Binding-site contacts:
Ligand atom C07 contacts residue LEU430 of chain 1.A at 4.4 Å (hydrophobic).
Ligand atom N12 contacts residue ILE402 of chain 1.A at 4.5 Å.
Ligand atom N12 contacts residue TYR48 of chain 1.A at 3.5 Å (h-bond).
Ligand atom O05 contacts residue LEU426 of chain 1.A at 4.1 Å.
Ligand atom C13 contacts residue HIS403 of chain 1.A at 3.6 Å.
Ligand atom C14 contacts residue HIS403 of chain 1.A at 3.2 Å.
Ligand atom C02 contacts residue HIS403 of chain 1.A at 4.2 Å.
Ligand atom C07 contacts residue HIS403 of chain 1.A at 3.5 Å.
Ligand atom C14 contacts residue LEU399 of chain 1.A at 4.1 Å (hydrophobic).
Ligand atom O05 contacts residue ILE189 of chain 1.A at 4.3 Å.
Ligand atom C14 contacts residue LEU426 of chain 1.A at 4.2 Å (hydrophobic).
Ligand atom C04 contacts residue HIS403 of chain 1.A at 3.3 Å.
Ligand atom O03 contacts residue HIS403 of chain 1.A at 3.9 Å.
Ligand atom C10 contacts residue LEU430 of chain 1.A at 4.0 Å (hydrophobic).
Ligand atom O03 contacts residue PRO427 of chain 1.A at 3.8 Å.
Ligand atom C09 contacts residue LEU430 of chain 1.A at 3.9 Å (hydrophobic).
Ligand atom O05 contacts residue HIS403 of chain 1.A at 3.6 Å.
Ligand atom C07 contacts residue PRO427 of chain 1.A at 3.5 Å (hydrophobic).
Ligand atom C14 contacts residue LEU430 of chain 1.A at 3.5 Å (hydrophobic).
Ligand atom C06 contacts residue LEU426 of chain 1.A at 4.0 Å (hydrophobic).
Ligand atom C04 contacts residue PRO427 of chain 1.A at 3.6 Å (hydrophobic).
Ligand atom C09 contacts residue HIS403 of chain 1.A at 4.2 Å.
Ligand atom C06 contacts residue PRO427 of chain 1.A at 3.5 Å (hydrophobic).
Ligand atom C04 contacts residue VAL425 of chain 1.A at 4.1 Å (hydrophobic).
Ligand atom C13 contacts residue LEU399 of chain 1.A at 3.5 Å (hydrophobic).
Ligand atom C13 contacts residue LEU430 of chain 1.A at 3.6 Å (hydrophobic).
Ligand atom C01 contacts residue GLU424 of chain 1.A at 3.8 Å.
Ligand atom O05 contacts residue PRO427 of chain 1.A at 4.1 Å.
Ligand atom C06 contacts residue HIS403 of chain 1.A at 3.2 Å.
Ligand atom N12 contacts residue LEU399 of chain 1.A at 4.2 Å.
Ligand atom C08 contacts residue LEU430 of chain 1.A at 3.7 Å (hydrophobic).
Ligand atom O05 contacts residue VAL425 of chain 1.A at 3.3 Å (h-bond).
Ligand atom C01 contacts residue VAL425 of chain 1.A at 4.2 Å (hydrophobic).
Ligand atom C11 contacts residue LEU430 of chain 1.A at 3.9 Å (hydrophobic).
Ligand atom C02 contacts residue GLU424 of chain 1.A at 4.3 Å.
Ligand atom C08 contacts residue HIS403 of chain 1.A at 3.5 Å.
Ligand atom C08 contacts residue PRO427 of chain 1.A at 4.3 Å (hydrophobic).

Sequence of chain 1.A:
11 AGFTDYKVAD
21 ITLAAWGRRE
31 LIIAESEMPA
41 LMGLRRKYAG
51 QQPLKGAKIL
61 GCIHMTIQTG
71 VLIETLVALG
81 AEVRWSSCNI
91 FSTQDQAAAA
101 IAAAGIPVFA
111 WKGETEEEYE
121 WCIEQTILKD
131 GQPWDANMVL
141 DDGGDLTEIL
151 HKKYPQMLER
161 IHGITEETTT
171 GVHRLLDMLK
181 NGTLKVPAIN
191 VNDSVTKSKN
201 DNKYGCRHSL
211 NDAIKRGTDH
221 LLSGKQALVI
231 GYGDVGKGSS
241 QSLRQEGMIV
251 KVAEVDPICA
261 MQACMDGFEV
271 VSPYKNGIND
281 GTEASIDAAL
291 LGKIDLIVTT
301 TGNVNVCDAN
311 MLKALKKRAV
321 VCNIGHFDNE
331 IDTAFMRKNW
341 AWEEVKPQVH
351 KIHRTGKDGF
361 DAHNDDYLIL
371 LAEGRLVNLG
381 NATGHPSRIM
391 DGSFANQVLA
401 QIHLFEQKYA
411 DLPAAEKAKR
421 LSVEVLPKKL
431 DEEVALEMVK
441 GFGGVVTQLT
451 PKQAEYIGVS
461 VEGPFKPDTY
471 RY

The small molecule below binds the protein below.
Small molecule (SMILES): CCOC(=O)/C=C/c1ccc(N)cc1